Sequence of chain 56.D:
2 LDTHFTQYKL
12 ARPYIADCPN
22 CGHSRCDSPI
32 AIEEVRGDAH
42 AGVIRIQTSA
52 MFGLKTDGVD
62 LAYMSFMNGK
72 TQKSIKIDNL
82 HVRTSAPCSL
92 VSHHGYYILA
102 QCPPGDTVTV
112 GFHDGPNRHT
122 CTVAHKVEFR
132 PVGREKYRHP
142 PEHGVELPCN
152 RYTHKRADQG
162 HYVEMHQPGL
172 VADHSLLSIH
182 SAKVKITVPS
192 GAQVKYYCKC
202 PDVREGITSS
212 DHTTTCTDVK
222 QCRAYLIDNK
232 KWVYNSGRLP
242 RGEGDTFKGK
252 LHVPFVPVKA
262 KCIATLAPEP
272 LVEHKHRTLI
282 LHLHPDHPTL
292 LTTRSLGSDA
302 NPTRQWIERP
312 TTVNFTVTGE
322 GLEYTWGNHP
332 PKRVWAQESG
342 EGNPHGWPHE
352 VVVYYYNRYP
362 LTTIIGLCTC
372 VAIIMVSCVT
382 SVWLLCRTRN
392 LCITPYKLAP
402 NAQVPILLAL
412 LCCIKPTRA

A protein and the small-molecule ligand that binds it are described below.
Small molecule (SMILES): O=C(O)[C@@H]1O[C@H](O[C@H]2[C@@H](OS(=O)(=O)O)O[C@@H](O)[C@H](NS(=O)(=O)O)[C@H]2O)[C@@H](OS(=O)(=O)O)[C@H](O)[C@@H]1O

Binding-site contacts:
Ligand atom C4 contacts residue LYS156 of chain 56.D at 4.0 Å.
Ligand atom OAH contacts residue THR4 of chain 56.D at 3.7 Å.
Ligand atom O3 contacts residue LYS156 of chain 56.D at 3.0 Å.
Ligand atom OAH contacts residue LEU2 of chain 56.D at 2.8 Å (h-bond).
Ligand atom O6B contacts residue HIS155 of chain 56.D at 3.3 Å (h-bond).
Ligand atom C3 contacts residue LYS156 of chain 56.D at 4.0 Å.
Ligand atom O4 contacts residue SER93 of chain 56.D at 3.0 Å (h-bond).
Ligand atom SAG contacts residue THR4 of chain 56.D at 3.9 Å.
Ligand atom O5 contacts residue HIS155 of chain 56.D at 3.6 Å.
Ligand atom C3 contacts residue ALA158 of chain 56.D at 4.0 Å (hydrophobic).
Ligand atom OAH contacts residue ASP3 of chain 56.D at 4.0 Å.
Ligand atom C6 contacts residue LEU62 of chain 56.D at 3.5 Å (hydrophobic).
Ligand atom C6 contacts residue HIS94 of chain 56.D at 3.9 Å.
Ligand atom O6A contacts residue SER93 of chain 56.D at 3.2 Å.
Ligand atom C2 contacts residue ALA158 of chain 56.D at 3.7 Å (hydrophobic).
Ligand atom C6 contacts residue HIS155 of chain 56.D at 3.4 Å.
Ligand atom O5 contacts residue LYS156 of chain 56.D at 3.4 Å.
Ligand atom O4 contacts residue HIS155 of chain 56.D at 3.5 Å (h-bond).
Ligand atom C5 contacts residue HIS155 of chain 56.D at 4.0 Å.
Ligand atom O6B contacts residue ARG157 of chain 56.D at 3.3 Å (salt-bridge).
Ligand atom O6A contacts residue LEU62 of chain 56.D at 3.4 Å.
Ligand atom O3 contacts residue ALA158 of chain 56.D at 3.0 Å (h-bond).
Ligand atom O6A contacts residue HIS94 of chain 56.D at 3.2 Å (h-bond).
Ligand atom O6A contacts residue HIS155 of chain 56.D at 3.8 Å.
Ligand atom O6B contacts residue HIS94 of chain 56.D at 4.0 Å.
Ligand atom C3 contacts residue ARG157 of chain 56.D at 3.7 Å.
Ligand atom O6B contacts residue LEU62 of chain 56.D at 4.0 Å.
Ligand atom OAH contacts residue ARG157 of chain 56.D at 3.1 Å (salt-bridge).
Ligand atom C5 contacts residue LEU62 of chain 56.D at 3.8 Å (hydrophobic).
Ligand atom O4 contacts residue LYS156 of chain 56.D at 3.5 Å.
Ligand atom O3 contacts residue ARG157 of chain 56.D at 3.3 Å (salt-bridge).
Ligand atom O5B contacts residue LYS156 of chain 56.D at 3.3 Å.
Ligand atom OBI contacts residue LYS156 of chain 56.D at 4.0 Å.
Ligand atom C6 contacts residue SER93 of chain 56.D at 4.0 Å.
Ligand atom SAG contacts residue ARG157 of chain 56.D at 3.6 Å (salt-bridge).
Ligand atom O6B contacts residue LYS156 of chain 56.D at 3.3 Å.
Ligand atom OAF contacts residue ALA158 of chain 56.D at 3.3 Å.
Ligand atom OAF contacts residue ARG157 of chain 56.D at 2.8 Å (salt-bridge).
Ligand atom OAF contacts residue THR4 of chain 56.D at 2.9 Å (h-bond).
Ligand atom O5 contacts residue ARG157 of chain 56.D at 3.8 Å.